Binding-site contacts:
Ligand atom C6 contacts residue VAL33 of chain 1.B at 3.4 Å (hydrophobic).
Ligand atom N contacts residue MET27 of chain 1.B at 4.2 Å.
Ligand atom C9 contacts residue MET27 of chain 1.B at 4.0 Å (hydrophobic).
Ligand atom C5 contacts residue MET27 of chain 1.B at 3.9 Å (hydrophobic).
Ligand atom C2 contacts residue ZN1 of chain 1.G at 3.8 Å.
Ligand atom S contacts residue CYS168 of chain 1.B at 3.7 Å.
Ligand atom C8 contacts residue ASN180 of chain 1.B at 3.9 Å.
Ligand atom S contacts residue ZN1 of chain 1.G at 2.1 Å.
Ligand atom C3 contacts residue MET27 of chain 1.B at 4.2 Å (hydrophobic).
Ligand atom C5 contacts residue HIS210 of chain 1.B at 3.5 Å.
Ligand atom C6 contacts residue HIS210 of chain 1.B at 4.0 Å.
Ligand atom C9 contacts residue PHE30 of chain 1.B at 4.2 Å (hydrophobic).
Ligand atom O3 contacts residue ASN180 of chain 1.B at 3.9 Å.
Ligand atom O2 contacts residue PHE30 of chain 1.B at 3.6 Å.
Ligand atom O1 contacts residue ASN180 of chain 1.B at 3.7 Å.
Ligand atom O2 contacts residue ASN180 of chain 1.B at 2.7 Å (h-bond).
Ligand atom O3 contacts residue PHE30 of chain 1.B at 4.2 Å.
Ligand atom C2 contacts residue ASP84 of chain 1.B at 4.1 Å.
Ligand atom C7 contacts residue MET27 of chain 1.B at 4.2 Å (hydrophobic).
Ligand atom C1 contacts residue ASP84 of chain 1.B at 3.3 Å.
Ligand atom S contacts residue ZN1 of chain 1.F at 2.2 Å.
Ligand atom S contacts residue ASP84 of chain 1.B at 3.5 Å (salt-bridge).
Ligand atom C2 contacts residue TRP53 of chain 1.B at 4.3 Å (hydrophobic).
Ligand atom S contacts residue HIS80 of chain 1.B at 4.0 Å.
Ligand atom C1 contacts residue ZN1 of chain 1.F at 3.2 Å.
Ligand atom S contacts residue HIS82 of chain 1.B at 3.5 Å (h-bond).
Ligand atom C4 contacts residue ZN1 of chain 1.G at 4.3 Å.
Ligand atom O2 contacts residue GLY179 of chain 1.B at 3.5 Å.
Ligand atom C9 contacts residue ASN180 of chain 1.B at 3.5 Å.
Ligand atom S contacts residue HIS149 of chain 1.B at 3.2 Å (h-bond).
Ligand atom C3 contacts residue TRP53 of chain 1.B at 3.9 Å (hydrophobic).
Ligand atom C5 contacts residue ZN1 of chain 1.G at 4.2 Å.
Ligand atom C1 contacts residue HIS82 of chain 1.B at 3.4 Å.
Ligand atom C5 contacts residue TRP53 of chain 1.B at 4.1 Å (hydrophobic).
Ligand atom C5 contacts residue VAL33 of chain 1.B at 3.9 Å (hydrophobic).
Ligand atom C1 contacts residue ZN1 of chain 1.G at 3.3 Å.
Ligand atom C6 contacts residue MET27 of chain 1.B at 3.8 Å (hydrophobic).
Ligand atom S contacts residue HIS210 of chain 1.B at 3.8 Å.
Ligand atom N contacts residue HIS210 of chain 1.B at 4.3 Å.
Ligand atom O3 contacts residue MET27 of chain 1.B at 3.3 Å.

Sequence of chain 1.B:
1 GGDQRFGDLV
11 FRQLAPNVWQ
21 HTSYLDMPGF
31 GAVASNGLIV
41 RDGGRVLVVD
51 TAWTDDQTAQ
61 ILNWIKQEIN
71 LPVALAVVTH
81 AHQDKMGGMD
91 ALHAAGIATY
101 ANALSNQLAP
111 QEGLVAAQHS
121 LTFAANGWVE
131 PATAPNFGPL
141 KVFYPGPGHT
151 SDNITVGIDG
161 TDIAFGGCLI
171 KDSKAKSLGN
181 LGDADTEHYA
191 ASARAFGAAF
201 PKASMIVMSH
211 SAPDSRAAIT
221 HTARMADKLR

This small molecule binds to this protein.
Small molecule (SMILES): C[C@H](CS)C(=O)N1CCC[C@H]1C(=O)O